Sequence of chain 1.B:
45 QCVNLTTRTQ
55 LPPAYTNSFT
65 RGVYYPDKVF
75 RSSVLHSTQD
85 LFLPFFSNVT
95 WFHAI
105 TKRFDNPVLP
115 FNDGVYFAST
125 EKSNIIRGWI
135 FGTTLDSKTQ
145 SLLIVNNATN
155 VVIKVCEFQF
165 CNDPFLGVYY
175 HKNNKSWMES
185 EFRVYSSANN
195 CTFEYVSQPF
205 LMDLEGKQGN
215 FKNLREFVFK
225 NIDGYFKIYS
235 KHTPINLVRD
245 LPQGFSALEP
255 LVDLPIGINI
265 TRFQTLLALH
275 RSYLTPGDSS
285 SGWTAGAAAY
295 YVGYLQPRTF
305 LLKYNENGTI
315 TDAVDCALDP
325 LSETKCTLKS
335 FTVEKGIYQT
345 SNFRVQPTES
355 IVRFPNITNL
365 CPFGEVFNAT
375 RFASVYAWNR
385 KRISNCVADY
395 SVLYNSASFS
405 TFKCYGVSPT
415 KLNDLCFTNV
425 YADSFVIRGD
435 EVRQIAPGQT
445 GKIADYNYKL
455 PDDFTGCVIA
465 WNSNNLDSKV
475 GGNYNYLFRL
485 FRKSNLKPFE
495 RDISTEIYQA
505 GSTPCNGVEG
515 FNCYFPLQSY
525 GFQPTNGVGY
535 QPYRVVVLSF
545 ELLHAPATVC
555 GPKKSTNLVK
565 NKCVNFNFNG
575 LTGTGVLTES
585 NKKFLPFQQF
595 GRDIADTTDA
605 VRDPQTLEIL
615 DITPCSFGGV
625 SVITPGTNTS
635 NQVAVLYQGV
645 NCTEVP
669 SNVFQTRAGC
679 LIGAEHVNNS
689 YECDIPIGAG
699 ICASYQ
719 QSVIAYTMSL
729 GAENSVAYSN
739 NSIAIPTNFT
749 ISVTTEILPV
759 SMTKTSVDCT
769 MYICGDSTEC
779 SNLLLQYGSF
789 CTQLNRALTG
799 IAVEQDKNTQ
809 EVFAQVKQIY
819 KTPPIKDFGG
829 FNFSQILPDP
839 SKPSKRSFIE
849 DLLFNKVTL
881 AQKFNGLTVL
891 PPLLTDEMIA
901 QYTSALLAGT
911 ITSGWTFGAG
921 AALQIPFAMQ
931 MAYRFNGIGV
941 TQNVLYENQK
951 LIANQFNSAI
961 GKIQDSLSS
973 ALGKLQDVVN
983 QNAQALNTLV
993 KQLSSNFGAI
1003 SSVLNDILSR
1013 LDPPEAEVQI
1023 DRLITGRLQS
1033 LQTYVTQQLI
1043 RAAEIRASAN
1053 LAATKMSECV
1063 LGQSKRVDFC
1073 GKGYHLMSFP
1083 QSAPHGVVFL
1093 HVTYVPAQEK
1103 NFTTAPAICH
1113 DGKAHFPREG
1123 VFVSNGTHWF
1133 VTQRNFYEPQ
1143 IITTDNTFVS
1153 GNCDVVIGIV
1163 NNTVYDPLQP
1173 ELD

This small molecule binds to this protein.
Small molecule (SMILES): CC(=O)N[C@H]1[C@H](O[C@H]2[C@H](O)[C@@H](NC(C)=O)CO[C@@H]2CO)O[C@H](CO)[C@@H](O)[C@@H]1O

Binding-site contacts:
Ligand atom C5 contacts residue ASN746 of chain 1.B at 3.7 Å.
Ligand atom C1 contacts residue GLN1100 of chain 1.B at 4.4 Å.
Ligand atom N2 contacts residue LEU951 of chain 1.B at 4.4 Å.
Ligand atom O7 contacts residue LEU951 of chain 1.B at 3.5 Å.
Ligand atom O5 contacts residue GLN1100 of chain 1.B at 4.3 Å.
Ligand atom O7 contacts residue GLN1100 of chain 1.B at 3.5 Å (h-bond).
Ligand atom C4 contacts residue LEU951 of chain 1.B at 4.4 Å (hydrophobic).
Ligand atom O4 contacts residue LEU951 of chain 1.B at 3.9 Å.
Ligand atom C7 contacts residue ASN746 of chain 1.B at 3.5 Å.
Ligand atom C2 contacts residue ASN746 of chain 1.B at 2.5 Å.
Ligand atom O5 contacts residue ASN746 of chain 1.B at 2.3 Å (h-bond).
Ligand atom C7 contacts residue LEU951 of chain 1.B at 3.6 Å (hydrophobic).
Ligand atom C4 contacts residue ASN746 of chain 1.B at 4.2 Å.
Ligand atom C1 contacts residue ASN746 of chain 1.B at 1.4 Å.
Ligand atom O7 contacts residue ASN746 of chain 1.B at 3.7 Å.
Ligand atom O6 contacts residue PHE747 of chain 1.B at 4.5 Å.
Ligand atom C8 contacts residue LEU951 of chain 1.B at 3.7 Å (hydrophobic).
Ligand atom C5 contacts residue LEU951 of chain 1.B at 3.9 Å (hydrophobic).
Ligand atom C6 contacts residue GLN955 of chain 1.B at 4.1 Å.
Ligand atom C5 contacts residue GLN955 of chain 1.B at 4.5 Å.
Ligand atom N2 contacts residue ASN746 of chain 1.B at 2.9 Å (h-bond).
Ligand atom O6 contacts residue GLN955 of chain 1.B at 3.3 Å (h-bond).
Ligand atom C7 contacts residue GLN1100 of chain 1.B at 4.4 Å.
Ligand atom C3 contacts residue ASN746 of chain 1.B at 3.8 Å.
Ligand atom C6 contacts residue LEU951 of chain 1.B at 4.3 Å (hydrophobic).